Sequence of chain 2.A:
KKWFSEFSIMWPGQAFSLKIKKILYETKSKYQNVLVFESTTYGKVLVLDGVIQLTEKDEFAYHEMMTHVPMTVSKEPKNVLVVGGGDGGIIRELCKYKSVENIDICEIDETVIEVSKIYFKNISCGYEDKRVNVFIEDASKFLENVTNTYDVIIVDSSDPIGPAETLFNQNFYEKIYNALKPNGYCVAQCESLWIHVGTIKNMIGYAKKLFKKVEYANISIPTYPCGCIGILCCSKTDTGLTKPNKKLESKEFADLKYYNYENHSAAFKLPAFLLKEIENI

Binding-site contacts:
Ligand atom C5' contacts residue SPM1 of chain 2.D at 3.6 Å.
Ligand atom C4' contacts residue GLY87 of chain 2.A at 3.5 Å.
Ligand atom N6 contacts residue THR168 of chain 2.A at 3.4 Å (h-bond).
Ligand atom C8 contacts residue ALA166 of chain 2.A at 3.6 Å (hydrophobic).
Ligand atom C4 contacts residue ILE110 of chain 2.A at 3.6 Å (hydrophobic).
Ligand atom C5' contacts residue GLY87 of chain 2.A at 3.7 Å.
Ligand atom CS contacts residue GLN55 of chain 2.A at 3.5 Å.
Ligand atom N6 contacts residue ASP140 of chain 2.A at 2.9 Å (salt-bridge).
Ligand atom O4' contacts residue GLY86 of chain 2.A at 3.5 Å.
Ligand atom C2' contacts residue GLU109 of chain 2.A at 3.5 Å.
Ligand atom CS contacts residue ASP89 of chain 2.A at 3.1 Å.
Ligand atom S5' contacts residue GLY87 of chain 2.A at 3.6 Å.
Ligand atom N1 contacts residue ALA141 of chain 2.A at 3.0 Å (h-bond).
Ligand atom S5' contacts residue GLY88 of chain 2.A at 3.7 Å.
Ligand atom C1' contacts residue GLU109 of chain 2.A at 3.5 Å.
Ligand atom N7 contacts residue ALA166 of chain 2.A at 3.0 Å (h-bond).
Ligand atom C5' contacts residue SER160 of chain 2.A at 3.6 Å.
Ligand atom N6 contacts residue LEU169 of chain 2.A at 3.4 Å.
Ligand atom N3 contacts residue ILE110 of chain 2.A at 3.2 Å (h-bond).
Ligand atom O2' contacts residue GLN34 of chain 2.A at 2.9 Å (h-bond).
Ligand atom C5 contacts residue LEU169 of chain 2.A at 3.7 Å (hydrophobic).
Ligand atom O4' contacts residue SER160 of chain 2.A at 3.5 Å (h-bond).
Ligand atom N6 contacts residue PRO165 of chain 2.A at 3.3 Å (h-bond).
Ligand atom O3' contacts residue GLU109 of chain 2.A at 2.6 Å (salt-bridge).
Ligand atom C8 contacts residue SER160 of chain 2.A at 3.3 Å.
Ligand atom O3' contacts residue VAL114 of chain 2.A at 3.3 Å.
Ligand atom O2' contacts residue ASP111 of chain 2.A at 3.7 Å.
Ligand atom C4' contacts residue GLU109 of chain 2.A at 3.5 Å.
Ligand atom S5' contacts residue SPM1 of chain 2.D at 3.5 Å.
Ligand atom C2 contacts residue ILE110 of chain 2.A at 3.2 Å (hydrophobic).
Ligand atom C5' contacts residue ASP158 of chain 2.A at 3.1 Å.
Ligand atom N7 contacts residue PRO165 of chain 2.A at 3.1 Å.
Ligand atom O2' contacts residue GLU109 of chain 2.A at 2.6 Å (salt-bridge).
Ligand atom C3' contacts residue GLU109 of chain 2.A at 3.5 Å.
Ligand atom C2 contacts residue CYS108 of chain 2.A at 3.5 Å (hydrophobic).
Ligand atom C3' contacts residue LEU50 of chain 2.A at 3.7 Å (hydrophobic).
Ligand atom S5' contacts residue ASP89 of chain 2.A at 3.0 Å (salt-bridge).
Ligand atom N3 contacts residue GLY86 of chain 2.A at 3.4 Å.
Ligand atom C2 contacts residue GLU139 of chain 2.A at 3.7 Å.
Ligand atom O4' contacts residue ASP158 of chain 2.A at 3.7 Å.

This protein binds this small molecule.
Small molecule (SMILES): CSC[C@H]1O[C@@H](n2cnc3c(N)ncnc32)[C@H](O)[C@@H]1O